This small molecule binds to this protein.
Small molecule (SMILES): COc1ccc(-c2occ(C(=O)O)c2C(=O)O)cc1

Binding-site contacts:
Ligand atom O10 contacts residue THR28 of chain 1.D at 3.1 Å (h-bond).
Ligand atom C15 contacts residue GLY22 of chain 1.D at 3.5 Å.
Ligand atom O9 contacts residue GLU30 of chain 1.D at 3.7 Å.
Ligand atom C16 contacts residue THR32 of chain 1.D at 3.3 Å.
Ligand atom O9 contacts residue LEU31 of chain 1.D at 3.8 Å.
Ligand atom C12 contacts residue THR32 of chain 1.D at 3.9 Å.
Ligand atom O9 contacts residue GLY27 of chain 1.D at 3.9 Å.
Ligand atom O13 contacts residue LEU31 of chain 1.D at 3.1 Å.
Ligand atom O13 contacts residue TYR114 of chain 1.D at 2.4 Å (h-bond).
Ligand atom O18 contacts residue GLU21 of chain 1.D at 3.1 Å.
Ligand atom C12 contacts residue LEU31 of chain 1.D at 3.6 Å (hydrophobic).
Ligand atom O9 contacts residue GLY29 of chain 1.D at 3.1 Å (h-bond).
Ligand atom O10 contacts residue LYS113 of chain 1.D at 3.0 Å (salt-bridge).
Ligand atom C6 contacts residue LEU31 of chain 1.D at 3.6 Å (hydrophobic).
Ligand atom C15 contacts residue GLU21 of chain 1.D at 3.9 Å.
Ligand atom C6 contacts residue TYR114 of chain 1.D at 3.3 Å (hydrophobic).
Ligand atom C7 contacts residue LYS113 of chain 1.D at 3.2 Å.
Ligand atom O14 contacts residue LYS113 of chain 1.D at 3.1 Å (salt-bridge).
Ligand atom C19 contacts residue LEU35 of chain 1.D at 3.6 Å (hydrophobic).
Ligand atom O14 contacts residue ARG141 of chain 1.D at 3.7 Å.
Ligand atom C4 contacts residue ARG141 of chain 1.D at 3.9 Å.
Ligand atom C17 contacts residue LEU31 of chain 1.D at 3.9 Å (hydrophobic).
Ligand atom C19 contacts residue VAL18 of chain 1.D at 3.7 Å (hydrophobic).
Ligand atom C16 contacts residue LEU31 of chain 1.D at 4.0 Å (hydrophobic).
Ligand atom O13 contacts residue THR28 of chain 1.D at 3.7 Å.
Ligand atom O9 contacts residue THR28 of chain 1.D at 3.6 Å (h-bond).
Ligand atom C1 contacts residue TYR114 of chain 1.D at 3.4 Å (hydrophobic).
Ligand atom O18 contacts residue VAL18 of chain 1.D at 3.3 Å (h-bond).
Ligand atom O18 contacts residue GLY22 of chain 1.D at 3.4 Å (h-bond).
Ligand atom C16 contacts residue GLY22 of chain 1.D at 3.4 Å.
Ligand atom O10 contacts residue GLY27 of chain 1.D at 3.5 Å.
Ligand atom O5 contacts residue ALA25 of chain 1.D at 3.7 Å.
Ligand atom C2 contacts residue TYR114 of chain 1.D at 3.6 Å (hydrophobic).
Ligand atom C12 contacts residue GLY22 of chain 1.D at 3.8 Å.
Ligand atom C19 contacts residue MET178 of chain 1.D at 3.6 Å (hydrophobic).
Ligand atom C7 contacts residue TYR114 of chain 1.D at 3.8 Å (hydrophobic).
Ligand atom C6 contacts residue THR28 of chain 1.D at 4.0 Å.
Ligand atom O13 contacts residue LYS113 of chain 1.D at 3.8 Å.
Ligand atom C11 contacts residue LEU31 of chain 1.D at 3.6 Å (hydrophobic).
Ligand atom C8 contacts residue LEU31 of chain 1.D at 3.5 Å (hydrophobic).

Sequence of chain 1.D:
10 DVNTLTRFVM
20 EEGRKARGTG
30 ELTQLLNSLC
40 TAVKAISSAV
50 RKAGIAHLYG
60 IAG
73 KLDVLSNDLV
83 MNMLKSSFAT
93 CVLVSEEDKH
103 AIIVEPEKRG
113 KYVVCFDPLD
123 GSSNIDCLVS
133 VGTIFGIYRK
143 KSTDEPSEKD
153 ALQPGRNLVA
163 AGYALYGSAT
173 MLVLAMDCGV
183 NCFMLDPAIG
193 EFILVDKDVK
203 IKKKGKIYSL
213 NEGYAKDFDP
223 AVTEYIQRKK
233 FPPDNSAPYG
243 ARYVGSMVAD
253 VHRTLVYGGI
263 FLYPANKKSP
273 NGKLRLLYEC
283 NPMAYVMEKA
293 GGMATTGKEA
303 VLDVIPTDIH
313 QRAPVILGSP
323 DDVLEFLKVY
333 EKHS